Sequence of chain 1.C:
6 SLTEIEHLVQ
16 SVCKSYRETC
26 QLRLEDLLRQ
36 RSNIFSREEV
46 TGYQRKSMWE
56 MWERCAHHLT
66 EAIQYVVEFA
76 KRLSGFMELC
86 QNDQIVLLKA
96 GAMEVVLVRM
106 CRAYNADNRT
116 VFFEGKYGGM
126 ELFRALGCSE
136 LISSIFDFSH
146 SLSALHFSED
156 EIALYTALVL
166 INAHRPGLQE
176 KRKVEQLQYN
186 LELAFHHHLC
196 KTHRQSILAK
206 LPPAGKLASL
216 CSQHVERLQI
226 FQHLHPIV

This protein binds this small molecule.
Small molecule (SMILES): C[C@@H]1CC[C@@]2(OC1)O[C@H]1C[C@H]3[C@@H]4CC[C@H]5C[C@@H](O)CC[C@]5(C)[C@H]4C[C@@H](O)[C@]3(C)[C@H]1[C@@H]2C

Binding-site contacts:
Ligand atom O2 contacts residue PHE118 of chain 1.C at 3.7 Å.
Ligand atom C24 contacts residue VAL116 of chain 1.C at 3.9 Å (hydrophobic).
Ligand atom C10 contacts residue LEU64 of chain 1.C at 4.1 Å (hydrophobic).
Ligand atom O1 contacts residue LEU64 of chain 1.C at 3.8 Å.
Ligand atom C17 contacts residue VAL101 of chain 1.C at 3.7 Å (hydrophobic).
Ligand atom O3 contacts residue MET105 of chain 1.C at 3.8 Å.
Ligand atom O4 contacts residue CYS25 of chain 1.C at 2.6 Å (h-bond).
Ligand atom C30 contacts residue ILE137 of chain 1.C at 3.6 Å (hydrophobic).
Ligand atom O4 contacts residue ARG104 of chain 1.C at 4.0 Å.
Ligand atom C20 contacts residue HIS63 of chain 1.C at 3.6 Å.
Ligand atom C19 contacts residue GLN26 of chain 1.C at 3.9 Å.
Ligand atom C27 contacts residue CYS25 of chain 1.C at 3.6 Å (hydrophobic).
Ligand atom C23 contacts residue GLN26 of chain 1.C at 3.6 Å.
Ligand atom C24 contacts residue MET105 of chain 1.C at 4.1 Å (hydrophobic).
Ligand atom C22 contacts residue CYS25 of chain 1.C at 3.9 Å (hydrophobic).
Ligand atom C19 contacts residue ALA67 of chain 1.C at 3.7 Å (hydrophobic).
Ligand atom C6 contacts residue MET105 of chain 1.C at 3.9 Å (hydrophobic).
Ligand atom C24 contacts residue PHE128 of chain 1.C at 3.4 Å (hydrophobic).
Ligand atom C13 contacts residue PHE117 of chain 1.C at 3.6 Å (hydrophobic).
Ligand atom C15 contacts residue PHE118 of chain 1.C at 3.8 Å (hydrophobic).
Ligand atom O2 contacts residue PHE117 of chain 1.C at 2.6 Å (h-bond).
Ligand atom C12 contacts residue LEU64 of chain 1.C at 3.8 Å (hydrophobic).
Ligand atom C31 contacts residue ILE140 of chain 1.C at 3.8 Å (hydrophobic).
Ligand atom C7 contacts residue MET105 of chain 1.C at 3.8 Å (hydrophobic).
Ligand atom C27 contacts residue ARG104 of chain 1.C at 3.5 Å.
Ligand atom C29 contacts residue ILE140 of chain 1.C at 3.7 Å (hydrophobic).
Ligand atom C17 contacts residue ALA67 of chain 1.C at 3.8 Å (hydrophobic).
Ligand atom C24 contacts residue PHE118 of chain 1.C at 3.6 Å (hydrophobic).
Ligand atom C26 contacts residue CYS60 of chain 1.C at 3.7 Å (hydrophobic).
Ligand atom C27 contacts residue ARG107 of chain 1.C at 4.2 Å.
Ligand atom C22 contacts residue GLN26 of chain 1.C at 3.9 Å.
Ligand atom C25 contacts residue CYS25 of chain 1.C at 3.9 Å (hydrophobic).
Ligand atom C14 contacts residue PHE117 of chain 1.C at 3.8 Å (hydrophobic).
Ligand atom C31 contacts residue ILE137 of chain 1.C at 3.9 Å (hydrophobic).
Ligand atom O4 contacts residue ARG107 of chain 1.C at 3.4 Å (salt-bridge).
Ligand atom C19 contacts residue VAL101 of chain 1.C at 4.2 Å (hydrophobic).
Ligand atom C21 contacts residue ALA108 of chain 1.C at 3.8 Å (hydrophobic).
Ligand atom C22 contacts residue ARG104 of chain 1.C at 3.8 Å.
Ligand atom C28 contacts residue CYS60 of chain 1.C at 3.8 Å (hydrophobic).
Ligand atom C10 contacts residue MET105 of chain 1.C at 4.0 Å (hydrophobic).